The protein below binds the small molecule below.
Small molecule (SMILES): OC[C@H]1O[C@H](O)[C@@H](O)[C@@H](O)[C@@H]1O

Binding-site contacts:
Ligand atom O3 contacts residue VAL96 of chain 1.C at 4.3 Å.
Ligand atom C3 contacts residue ASN84 of chain 1.D at 3.9 Å.
Ligand atom C6 contacts residue ASN94 of chain 1.C at 4.4 Å.
Ligand atom O2 contacts residue TYR108 of chain 1.D at 4.3 Å.
Ligand atom O2 contacts residue VAL96 of chain 1.C at 4.2 Å.
Ligand atom O4 contacts residue TYR98 of chain 1.C at 3.0 Å (h-bond).
Ligand atom O4 contacts residue VAL96 of chain 1.C at 4.0 Å.
Ligand atom O5 contacts residue TYR108 of chain 1.D at 4.3 Å.
Ligand atom O6 contacts residue ASN106 of chain 1.D at 4.0 Å.
Ligand atom O3 contacts residue GLN90 of chain 1.C at 3.3 Å (h-bond).
Ligand atom O6 contacts residue ASP101 of chain 1.D at 4.1 Å.
Ligand atom O3 contacts residue ASP92 of chain 1.C at 4.5 Å.
Ligand atom C4 contacts residue ASN94 of chain 1.C at 4.2 Å.
Ligand atom C4 contacts residue VAL96 of chain 1.C at 3.8 Å (hydrophobic).
Ligand atom C6 contacts residue SER104 of chain 1.D at 3.7 Å.
Ligand atom O6 contacts residue SER104 of chain 1.D at 3.7 Å.
Ligand atom O5 contacts residue ASN94 of chain 1.C at 3.3 Å (h-bond).
Ligand atom C5 contacts residue ASP101 of chain 1.D at 4.4 Å.
Ligand atom O4 contacts residue ASN84 of chain 1.D at 3.3 Å.
Ligand atom C1 contacts residue TYR108 of chain 1.D at 3.8 Å (hydrophobic).
Ligand atom C5 contacts residue ASN84 of chain 1.D at 4.3 Å.
Ligand atom O4 contacts residue ASP101 of chain 1.D at 3.7 Å.
Ligand atom O2 contacts residue GLN90 of chain 1.C at 4.2 Å.
Ligand atom O3 contacts residue TYR98 of chain 1.C at 3.2 Å (h-bond).
Ligand atom C4 contacts residue TYR98 of chain 1.C at 3.8 Å (hydrophobic).
Ligand atom C6 contacts residue ASP101 of chain 1.D at 3.8 Å.
Ligand atom O2 contacts residue ASN94 of chain 1.C at 2.9 Å (h-bond).
Ligand atom C1 contacts residue ASN94 of chain 1.C at 3.7 Å.
Ligand atom C3 contacts residue TYR98 of chain 1.C at 4.0 Å (hydrophobic).
Ligand atom C2 contacts residue ASN94 of chain 1.C at 3.9 Å.
Ligand atom C3 contacts residue GLN90 of chain 1.C at 4.5 Å.
Ligand atom C5 contacts residue ASN94 of chain 1.C at 4.2 Å.
Ligand atom O3 contacts residue ASN84 of chain 1.D at 4.3 Å.
Ligand atom C4 contacts residue ASN84 of chain 1.D at 4.1 Å.
Ligand atom O2 contacts residue ASP92 of chain 1.C at 3.0 Å (salt-bridge).
Ligand atom C2 contacts residue ASP92 of chain 1.C at 3.6 Å.

Sequence of chain 1.C:
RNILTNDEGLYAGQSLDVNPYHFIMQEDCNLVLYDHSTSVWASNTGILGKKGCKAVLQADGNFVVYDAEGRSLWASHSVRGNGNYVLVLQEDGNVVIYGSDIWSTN

Sequence of chain 1.D:
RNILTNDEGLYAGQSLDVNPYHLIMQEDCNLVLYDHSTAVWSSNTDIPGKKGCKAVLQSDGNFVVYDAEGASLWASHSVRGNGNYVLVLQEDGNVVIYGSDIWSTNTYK